Sequence of chain 1.C:
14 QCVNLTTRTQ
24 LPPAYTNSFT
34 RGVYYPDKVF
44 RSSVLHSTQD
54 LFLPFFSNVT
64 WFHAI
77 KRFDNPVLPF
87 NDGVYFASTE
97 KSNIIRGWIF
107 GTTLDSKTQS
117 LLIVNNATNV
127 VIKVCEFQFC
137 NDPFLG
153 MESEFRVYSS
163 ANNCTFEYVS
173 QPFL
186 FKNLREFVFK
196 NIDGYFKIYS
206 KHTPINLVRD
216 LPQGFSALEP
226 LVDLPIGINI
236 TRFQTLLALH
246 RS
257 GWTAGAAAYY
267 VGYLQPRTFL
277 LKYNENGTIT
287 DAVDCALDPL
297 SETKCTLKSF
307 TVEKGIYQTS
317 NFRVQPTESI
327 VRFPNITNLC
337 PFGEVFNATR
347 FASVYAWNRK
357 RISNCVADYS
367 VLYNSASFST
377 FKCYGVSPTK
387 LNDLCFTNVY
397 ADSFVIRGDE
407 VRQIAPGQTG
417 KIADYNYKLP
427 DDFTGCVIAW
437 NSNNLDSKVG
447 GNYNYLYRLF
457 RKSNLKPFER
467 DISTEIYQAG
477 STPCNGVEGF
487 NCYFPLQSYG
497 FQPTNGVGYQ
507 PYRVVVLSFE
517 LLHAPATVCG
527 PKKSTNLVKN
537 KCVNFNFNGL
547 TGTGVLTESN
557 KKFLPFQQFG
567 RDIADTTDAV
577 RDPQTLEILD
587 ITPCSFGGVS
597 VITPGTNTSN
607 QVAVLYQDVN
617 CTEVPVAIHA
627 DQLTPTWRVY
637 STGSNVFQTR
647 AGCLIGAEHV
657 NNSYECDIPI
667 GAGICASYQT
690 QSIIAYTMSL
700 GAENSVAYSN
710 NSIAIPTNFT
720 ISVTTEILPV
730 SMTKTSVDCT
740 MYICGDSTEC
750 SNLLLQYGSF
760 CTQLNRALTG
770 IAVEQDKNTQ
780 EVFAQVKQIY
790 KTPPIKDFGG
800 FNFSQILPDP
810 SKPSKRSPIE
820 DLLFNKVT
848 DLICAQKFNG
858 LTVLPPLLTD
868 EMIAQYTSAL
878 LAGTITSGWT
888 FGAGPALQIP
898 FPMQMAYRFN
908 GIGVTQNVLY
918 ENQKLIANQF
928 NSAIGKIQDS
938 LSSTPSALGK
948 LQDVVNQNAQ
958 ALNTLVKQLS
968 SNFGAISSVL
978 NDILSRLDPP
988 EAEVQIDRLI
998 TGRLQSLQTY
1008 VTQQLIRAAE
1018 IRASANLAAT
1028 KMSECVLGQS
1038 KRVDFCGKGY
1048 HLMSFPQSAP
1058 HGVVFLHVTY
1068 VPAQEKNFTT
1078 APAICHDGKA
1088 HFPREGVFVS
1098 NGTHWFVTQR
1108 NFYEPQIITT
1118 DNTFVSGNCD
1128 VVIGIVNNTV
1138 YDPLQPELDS

This small molecule binds to this protein.
Small molecule (SMILES): CC(=O)N[C@H]1[C@H](O[C@H]2[C@H](O)[C@@H](NC(C)=O)CO[C@@H]2CO)O[C@H](CO)[C@@H](O)[C@@H]1O

Binding-site contacts:
Ligand atom C4 contacts residue ASN1134 of chain 1.C at 4.1 Å.
Ligand atom C3 contacts residue ASN1134 of chain 1.C at 3.8 Å.
Ligand atom N2 contacts residue ASN1134 of chain 1.C at 2.7 Å (h-bond).
Ligand atom C1 contacts residue ASN1134 of chain 1.C at 1.5 Å.
Ligand atom O5 contacts residue ASN1134 of chain 1.C at 2.4 Å (h-bond).
Ligand atom O7 contacts residue ASN1134 of chain 1.C at 4.2 Å.
Ligand atom C6 contacts residue ASN1134 of chain 1.C at 3.3 Å.
Ligand atom C5 contacts residue ASN1134 of chain 1.C at 3.4 Å.
Ligand atom C2 contacts residue ASN1134 of chain 1.C at 2.6 Å.
Ligand atom C7 contacts residue ASN1134 of chain 1.C at 3.7 Å.
Ligand atom C8 contacts residue ASN1134 of chain 1.C at 4.3 Å.
Ligand atom O5 contacts residue CYS1082 of chain 1.C at 4.0 Å.